This protein binds this small molecule.
Small molecule (SMILES): CCC[C@@H](CCO)Nc1nc(N)nc2cnn(Cc3ncc(C4CCN(C5CCOCC5)CC4)cc3OC)c12

Sequence of chain 1.A:
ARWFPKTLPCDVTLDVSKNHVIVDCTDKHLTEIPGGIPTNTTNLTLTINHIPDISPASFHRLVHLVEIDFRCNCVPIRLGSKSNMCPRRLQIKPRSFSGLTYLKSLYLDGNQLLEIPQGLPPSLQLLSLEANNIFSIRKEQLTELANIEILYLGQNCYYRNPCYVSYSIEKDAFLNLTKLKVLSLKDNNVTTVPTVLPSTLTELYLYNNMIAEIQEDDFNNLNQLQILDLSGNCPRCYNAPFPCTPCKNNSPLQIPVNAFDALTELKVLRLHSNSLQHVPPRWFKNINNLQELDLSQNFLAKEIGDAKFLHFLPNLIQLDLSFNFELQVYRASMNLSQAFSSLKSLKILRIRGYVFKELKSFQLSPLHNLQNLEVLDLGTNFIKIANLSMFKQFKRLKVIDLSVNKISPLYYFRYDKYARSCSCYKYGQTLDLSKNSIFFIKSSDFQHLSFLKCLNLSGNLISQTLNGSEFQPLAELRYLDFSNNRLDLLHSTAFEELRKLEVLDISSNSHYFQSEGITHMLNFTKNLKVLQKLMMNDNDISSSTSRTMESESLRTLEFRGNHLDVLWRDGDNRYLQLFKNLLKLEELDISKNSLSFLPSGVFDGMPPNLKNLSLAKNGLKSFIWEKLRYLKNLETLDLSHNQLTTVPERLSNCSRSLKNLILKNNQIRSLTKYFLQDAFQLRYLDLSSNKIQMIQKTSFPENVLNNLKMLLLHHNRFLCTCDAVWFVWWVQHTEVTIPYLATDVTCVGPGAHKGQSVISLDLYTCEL

Binding-site contacts:
Ligand atom C19 contacts residue LEU535 of chain 1.A at 3.6 Å (hydrophobic).
Ligand atom N2 contacts residue ASP533 of chain 1.A at 2.9 Å (salt-bridge).
Ligand atom C5 contacts residue PHE386 of chain 1.B at 3.3 Å (hydrophobic).
Ligand atom N6 contacts residue ILE563 of chain 1.A at 3.3 Å.
Ligand atom N6 contacts residue THR564 of chain 1.A at 2.9 Å (h-bond).
Ligand atom O2 contacts residue LEU331 of chain 1.B at 3.0 Å (h-bond).
Ligand atom C18 contacts residue THR564 of chain 1.A at 3.6 Å.
Ligand atom C4 contacts residue PHE386 of chain 1.B at 3.5 Å (hydrophobic).
Ligand atom C13 contacts residue VAL333 of chain 1.B at 3.5 Å (hydrophobic).
Ligand atom C14 contacts residue THR564 of chain 1.A at 3.5 Å.
Ligand atom N5 contacts residue TYR334 of chain 1.B at 3.3 Å.
Ligand atom N6 contacts residue ASP533 of chain 1.A at 2.5 Å (salt-bridge).
Ligand atom C21 contacts residue GLN332 of chain 1.B at 3.6 Å.
Ligand atom N2 contacts residue LEU535 of chain 1.A at 3.7 Å.
Ligand atom C11 contacts residue LEU535 of chain 1.A at 3.8 Å (hydrophobic).
Ligand atom N1 contacts residue LEU535 of chain 1.A at 3.4 Å.
Ligand atom C2 contacts residue LEU535 of chain 1.A at 3.5 Å (hydrophobic).
Ligand atom O2 contacts residue GLN332 of chain 1.B at 3.0 Å (h-bond).
Ligand atom C1 contacts residue ASP533 of chain 1.A at 3.3 Å.
Ligand atom N5 contacts residue LEU535 of chain 1.A at 3.7 Å.
Ligand atom N8 contacts residue GLN332 of chain 1.B at 3.7 Å.
Ligand atom C13 contacts residue PHE329 of chain 1.B at 3.6 Å (hydrophobic).
Ligand atom C7 contacts residue TYR334 of chain 1.B at 3.8 Å (hydrophobic).
Ligand atom C19 contacts residue THR564 of chain 1.A at 3.7 Å.
Ligand atom C4 contacts residue LEU535 of chain 1.A at 3.7 Å (hydrophobic).
Ligand atom C13 contacts residue LEU331 of chain 1.B at 3.7 Å (hydrophobic).
Ligand atom C1 contacts residue LEU535 of chain 1.A at 3.6 Å (hydrophobic).
Ligand atom C20 contacts residue GLN332 of chain 1.B at 3.4 Å.
Ligand atom C25 contacts residue GLN332 of chain 1.B at 3.4 Å.
Ligand atom C16 contacts residue PHE386 of chain 1.B at 3.6 Å (hydrophobic).
Ligand atom C4 contacts residue ASP533 of chain 1.A at 3.7 Å.
Ligand atom C6 contacts residue VAL359 of chain 1.B at 3.6 Å (hydrophobic).
Ligand atom C13 contacts residue VAL359 of chain 1.B at 3.7 Å (hydrophobic).
Ligand atom N3 contacts residue PHE386 of chain 1.B at 3.6 Å.
Ligand atom C22 contacts residue GLN332 of chain 1.B at 3.5 Å.
Ligand atom O2 contacts residue TYR242 of chain 1.B at 2.9 Å (h-bond).
Ligand atom O1 contacts residue VAL359 of chain 1.B at 3.2 Å.
Ligand atom N4 contacts residue PHE386 of chain 1.B at 3.5 Å.
Ligand atom N6 contacts residue LEU535 of chain 1.A at 3.7 Å.
Ligand atom N2 contacts residue PHE386 of chain 1.B at 3.7 Å.

Sequence of chain 1.B:
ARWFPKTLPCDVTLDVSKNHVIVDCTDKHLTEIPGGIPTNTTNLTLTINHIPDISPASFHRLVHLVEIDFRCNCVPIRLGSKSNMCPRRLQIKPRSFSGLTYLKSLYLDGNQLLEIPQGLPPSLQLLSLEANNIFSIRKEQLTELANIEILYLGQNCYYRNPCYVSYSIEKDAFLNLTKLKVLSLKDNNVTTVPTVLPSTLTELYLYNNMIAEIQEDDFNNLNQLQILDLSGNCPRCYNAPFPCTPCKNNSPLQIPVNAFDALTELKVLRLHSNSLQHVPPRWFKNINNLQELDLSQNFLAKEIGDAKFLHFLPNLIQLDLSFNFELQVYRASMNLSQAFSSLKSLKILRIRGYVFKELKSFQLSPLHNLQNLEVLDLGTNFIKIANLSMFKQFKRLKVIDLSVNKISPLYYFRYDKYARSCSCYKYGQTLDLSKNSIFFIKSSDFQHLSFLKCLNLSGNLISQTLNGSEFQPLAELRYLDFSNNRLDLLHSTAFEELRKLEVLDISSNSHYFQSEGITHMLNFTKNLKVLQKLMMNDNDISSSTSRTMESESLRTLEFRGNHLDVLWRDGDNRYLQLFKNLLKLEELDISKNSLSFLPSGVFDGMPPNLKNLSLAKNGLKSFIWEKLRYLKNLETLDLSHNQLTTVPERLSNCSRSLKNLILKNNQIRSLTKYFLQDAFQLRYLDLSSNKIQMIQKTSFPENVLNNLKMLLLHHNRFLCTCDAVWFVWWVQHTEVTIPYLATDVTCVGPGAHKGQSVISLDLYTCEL